Binding-site contacts:
Ligand atom C20 contacts residue PHE116 of chain 1.E at 3.7 Å (hydrophobic).
Ligand atom C15 contacts residue ILE139 of chain 1.E at 3.5 Å (hydrophobic).
Ligand atom C6 contacts residue MET104 of chain 1.E at 3.6 Å (hydrophobic).
Ligand atom C26 contacts residue MET104 of chain 1.E at 3.6 Å (hydrophobic).
Ligand atom C23 contacts residue LEU26 of chain 1.E at 3.6 Å (hydrophobic).
Ligand atom O19 contacts residue MET104 of chain 1.E at 3.4 Å.
Ligand atom O30 contacts residue GLN25 of chain 1.E at 3.5 Å.
Ligand atom O30 contacts residue LEU26 of chain 1.E at 3.0 Å (h-bond).
Ligand atom C17 contacts residue ILE136 of chain 1.E at 3.7 Å (hydrophobic).
Ligand atom C11 contacts residue ILE139 of chain 1.E at 3.7 Å (hydrophobic).
Ligand atom O30 contacts residue ARG106 of chain 1.E at 3.1 Å (salt-bridge).
Ligand atom C16 contacts residue ILE139 of chain 1.E at 3.6 Å (hydrophobic).
Ligand atom C1 contacts residue PHE117 of chain 1.E at 3.6 Å (hydrophobic).
Ligand atom O31 contacts residue LEU31 of chain 1.E at 3.7 Å.
Ligand atom C13 contacts residue ILE139 of chain 1.E at 3.6 Å (hydrophobic).
Ligand atom C29 contacts residue ARG103 of chain 1.E at 3.6 Å.
Ligand atom C14 contacts residue MET104 of chain 1.E at 3.5 Å (hydrophobic).
Ligand atom S27 contacts residue ARG106 of chain 1.E at 3.5 Å (salt-bridge).
Ligand atom O7 contacts residue PHE127 of chain 1.E at 3.6 Å.
Ligand atom C25 contacts residue MET104 of chain 1.E at 3.6 Å (hydrophobic).
Ligand atom C22 contacts residue LEU26 of chain 1.E at 3.7 Å (hydrophobic).
Ligand atom C28 contacts residue GLN25 of chain 1.E at 3.2 Å.
Ligand atom O19 contacts residue HIS62 of chain 1.E at 3.5 Å.
Ligand atom O30 contacts residue CYS24 of chain 1.E at 3.0 Å (h-bond).
Ligand atom C25 contacts residue ALA107 of chain 1.E at 3.5 Å (hydrophobic).
Ligand atom O31 contacts residue ARG106 of chain 1.E at 3.0 Å (salt-bridge).
Ligand atom C15 contacts residue SER143 of chain 1.E at 3.6 Å.
Ligand atom C5 contacts residue PHE116 of chain 1.E at 3.2 Å (hydrophobic).
Ligand atom C12 contacts residue ILE139 of chain 1.E at 3.7 Å (hydrophobic).
Ligand atom O31 contacts residue ARG103 of chain 1.E at 3.5 Å (salt-bridge).
Ligand atom C6 contacts residue PHE117 of chain 1.E at 3.6 Å (hydrophobic).
Ligand atom CL8 contacts residue CYS59 of chain 1.E at 3.7 Å.
Ligand atom N9 contacts residue PHE116 of chain 1.E at 2.7 Å (h-bond).
Ligand atom C23 contacts residue GLN25 of chain 1.E at 3.3 Å.
Ligand atom C18 contacts residue MET104 of chain 1.E at 3.6 Å (hydrophobic).
Ligand atom C14 contacts residue ILE139 of chain 1.E at 3.5 Å (hydrophobic).
Ligand atom C6 contacts residue PHE116 of chain 1.E at 3.4 Å (hydrophobic).
Ligand atom N9 contacts residue MET104 of chain 1.E at 3.7 Å.
Ligand atom C18 contacts residue PHE116 of chain 1.E at 3.7 Å (hydrophobic).
Ligand atom C22 contacts residue GLN25 of chain 1.E at 3.5 Å.

Sequence of chain 1.E:
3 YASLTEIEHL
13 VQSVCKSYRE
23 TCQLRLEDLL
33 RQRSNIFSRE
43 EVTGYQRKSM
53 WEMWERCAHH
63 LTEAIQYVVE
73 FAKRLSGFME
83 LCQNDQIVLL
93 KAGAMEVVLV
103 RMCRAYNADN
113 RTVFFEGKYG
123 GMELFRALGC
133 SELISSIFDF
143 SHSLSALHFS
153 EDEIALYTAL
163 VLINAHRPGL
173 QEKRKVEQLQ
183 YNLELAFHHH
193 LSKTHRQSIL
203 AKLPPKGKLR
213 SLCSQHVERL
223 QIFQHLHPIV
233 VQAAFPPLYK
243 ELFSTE

A small-molecule ligand and the protein it binds are described below.
Small molecule (SMILES): CCS(=O)(=O)c1ccc(CC(=O)Nc2cnc(O[C@@H](C)c3ccccc3)c(Cl)c2)cc1